Binding-site contacts:
Ligand atom C5 contacts residue ASN193 of chain 1.A at 3.7 Å.
Ligand atom O5 contacts residue THR195 of chain 1.A at 3.3 Å (h-bond).
Ligand atom O6 contacts residue GLU283 of chain 1.A at 3.1 Å (salt-bridge).
Ligand atom C8 contacts residue ASN193 of chain 1.A at 4.3 Å.
Ligand atom O5 contacts residue ASN193 of chain 1.A at 2.4 Å (h-bond).
Ligand atom C1 contacts residue ASN193 of chain 1.A at 1.4 Å.
Ligand atom C6 contacts residue GLN282 of chain 1.A at 4.4 Å.
Ligand atom C5 contacts residue THR195 of chain 1.A at 3.5 Å.
Ligand atom O5 contacts residue GLN282 of chain 1.A at 4.2 Å.
Ligand atom C3 contacts residue ASN193 of chain 1.A at 3.8 Å.
Ligand atom C7 contacts residue ASN193 of chain 1.A at 3.2 Å.
Ligand atom C3 contacts residue THR195 of chain 1.A at 4.5 Å.
Ligand atom O7 contacts residue ASN193 of chain 1.A at 3.2 Å (h-bond).
Ligand atom C4 contacts residue ASN193 of chain 1.A at 4.2 Å.
Ligand atom C6 contacts residue GLU283 of chain 1.A at 3.2 Å.
Ligand atom C2 contacts residue THR195 of chain 1.A at 4.3 Å.
Ligand atom C6 contacts residue THR195 of chain 1.A at 4.4 Å.
Ligand atom C1 contacts residue THR195 of chain 1.A at 3.1 Å.
Ligand atom O6 contacts residue GLN282 of chain 1.A at 3.4 Å.
Ligand atom N2 contacts residue ASN193 of chain 1.A at 2.9 Å (h-bond).
Ligand atom C2 contacts residue ASN193 of chain 1.A at 2.4 Å.

This small molecule binds to this protein.
Small molecule (SMILES): CC(=O)N[C@@H]1[C@@H](O)[C@H](O)[C@@H](CO)O[C@H]1O

Sequence of chain 1.A:
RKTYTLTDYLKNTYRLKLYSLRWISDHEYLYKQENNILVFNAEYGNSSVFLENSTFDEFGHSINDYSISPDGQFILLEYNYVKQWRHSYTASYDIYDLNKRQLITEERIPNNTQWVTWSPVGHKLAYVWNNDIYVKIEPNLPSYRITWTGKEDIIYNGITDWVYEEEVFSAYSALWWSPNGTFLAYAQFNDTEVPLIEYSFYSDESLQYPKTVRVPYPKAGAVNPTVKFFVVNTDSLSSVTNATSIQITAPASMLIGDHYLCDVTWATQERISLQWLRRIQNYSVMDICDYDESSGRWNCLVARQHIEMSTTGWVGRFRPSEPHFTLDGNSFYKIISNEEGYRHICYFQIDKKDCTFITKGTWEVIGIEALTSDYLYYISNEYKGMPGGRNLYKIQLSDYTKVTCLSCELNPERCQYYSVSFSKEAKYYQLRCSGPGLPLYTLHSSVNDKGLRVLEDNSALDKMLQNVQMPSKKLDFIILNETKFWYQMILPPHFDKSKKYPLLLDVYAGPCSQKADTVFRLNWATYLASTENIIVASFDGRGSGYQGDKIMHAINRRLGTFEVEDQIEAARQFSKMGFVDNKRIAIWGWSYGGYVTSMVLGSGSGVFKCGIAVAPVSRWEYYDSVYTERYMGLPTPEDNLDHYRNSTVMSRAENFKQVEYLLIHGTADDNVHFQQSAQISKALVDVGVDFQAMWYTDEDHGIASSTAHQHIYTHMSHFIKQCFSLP